This small molecule binds to this protein.
Small molecule (SMILES): COc1cc(-c2cncc(-c3ccc(C4CCN(C)CC4)cc3)c2C)cc(OC)c1OC

Sequence of chain 1.A:
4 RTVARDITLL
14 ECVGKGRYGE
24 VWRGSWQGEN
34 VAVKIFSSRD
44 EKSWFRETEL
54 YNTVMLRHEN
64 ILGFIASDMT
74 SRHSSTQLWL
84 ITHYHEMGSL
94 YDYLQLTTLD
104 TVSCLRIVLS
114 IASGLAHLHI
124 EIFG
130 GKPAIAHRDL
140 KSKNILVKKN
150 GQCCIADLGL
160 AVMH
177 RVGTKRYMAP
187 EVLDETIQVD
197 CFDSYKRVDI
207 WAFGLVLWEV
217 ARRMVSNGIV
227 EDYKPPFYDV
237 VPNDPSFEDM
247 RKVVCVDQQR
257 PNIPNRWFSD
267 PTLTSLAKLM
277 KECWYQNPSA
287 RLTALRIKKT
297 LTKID

Binding-site contacts:
Ligand atom C01 contacts residue LEU83 of chain 1.A at 3.5 Å (hydrophobic).
Ligand atom N08 contacts residue TYR87 of chain 1.A at 3.8 Å.
Ligand atom N08 contacts residue LEU145 of chain 1.A at 3.8 Å.
Ligand atom C06 contacts residue LEU145 of chain 1.A at 3.7 Å (hydrophobic).
Ligand atom C04 contacts residue VAL24 of chain 1.A at 3.8 Å (hydrophobic).
Ligand atom C23 contacts residue HIS88 of chain 1.A at 3.8 Å.
Ligand atom C22 contacts residue VAL16 of chain 1.A at 3.6 Å (hydrophobic).
Ligand atom C13 contacts residue VAL16 of chain 1.A at 3.9 Å (hydrophobic).
Ligand atom C11 contacts residue GLY91 of chain 1.A at 3.9 Å.
Ligand atom C22 contacts residue TYR87 of chain 1.A at 3.4 Å (hydrophobic).
Ligand atom C24 contacts residue LEU145 of chain 1.A at 3.6 Å (hydrophobic).
Ligand atom C09 contacts residue TYR87 of chain 1.A at 3.9 Å (hydrophobic).
Ligand atom C23 contacts residue VAL16 of chain 1.A at 3.7 Å (hydrophobic).
Ligand atom O28 contacts residue ALA155 of chain 1.A at 3.6 Å.
Ligand atom C07 contacts residue ALA35 of chain 1.A at 3.6 Å (hydrophobic).
Ligand atom C01 contacts residue LYS37 of chain 1.A at 3.5 Å.
Ligand atom C29 contacts residue ALA155 of chain 1.A at 3.8 Å (hydrophobic).
Ligand atom C04 contacts residue THR85 of chain 1.A at 3.9 Å.
Ligand atom C21 contacts residue GLU89 of chain 1.A at 3.9 Å.
Ligand atom C26 contacts residue LEU145 of chain 1.A at 3.9 Å (hydrophobic).
Ligand atom C09 contacts residue LEU145 of chain 1.A at 3.7 Å (hydrophobic).
Ligand atom N08 contacts residue HIS88 of chain 1.A at 3.1 Å (h-bond).
Ligand atom C14 contacts residue VAL16 of chain 1.A at 3.8 Å (hydrophobic).
Ligand atom C13 contacts residue GLY91 of chain 1.A at 3.6 Å.
Ligand atom C29 contacts residue ASN143 of chain 1.A at 3.5 Å.
Ligand atom C10 contacts residue LEU145 of chain 1.A at 3.6 Å (hydrophobic).
Ligand atom O31 contacts residue LYS37 of chain 1.A at 3.6 Å.
Ligand atom C01 contacts residue THR85 of chain 1.A at 3.4 Å.
Ligand atom C07 contacts residue LEU145 of chain 1.A at 3.4 Å (hydrophobic).
Ligand atom C32 contacts residue ASP156 of chain 1.A at 3.7 Å.
Ligand atom C01 contacts residue ALA35 of chain 1.A at 3.6 Å (hydrophobic).
Ligand atom C12 contacts residue GLY91 of chain 1.A at 3.5 Å.
Ligand atom C16 contacts residue VAL16 of chain 1.A at 3.9 Å (hydrophobic).
Ligand atom C09 contacts residue HIS88 of chain 1.A at 3.2 Å.
Ligand atom C29 contacts residue LYS142 of chain 1.A at 3.5 Å.
Ligand atom O02 contacts residue LYS37 of chain 1.A at 3.6 Å.
Ligand atom C25 contacts residue VAL24 of chain 1.A at 3.8 Å (hydrophobic).
Ligand atom C04 contacts residue ALA35 of chain 1.A at 3.8 Å (hydrophobic).
Ligand atom C23 contacts residue TYR87 of chain 1.A at 3.4 Å (hydrophobic).
Ligand atom C11 contacts residue VAL16 of chain 1.A at 3.8 Å (hydrophobic).